Sequence of chain 1.I:
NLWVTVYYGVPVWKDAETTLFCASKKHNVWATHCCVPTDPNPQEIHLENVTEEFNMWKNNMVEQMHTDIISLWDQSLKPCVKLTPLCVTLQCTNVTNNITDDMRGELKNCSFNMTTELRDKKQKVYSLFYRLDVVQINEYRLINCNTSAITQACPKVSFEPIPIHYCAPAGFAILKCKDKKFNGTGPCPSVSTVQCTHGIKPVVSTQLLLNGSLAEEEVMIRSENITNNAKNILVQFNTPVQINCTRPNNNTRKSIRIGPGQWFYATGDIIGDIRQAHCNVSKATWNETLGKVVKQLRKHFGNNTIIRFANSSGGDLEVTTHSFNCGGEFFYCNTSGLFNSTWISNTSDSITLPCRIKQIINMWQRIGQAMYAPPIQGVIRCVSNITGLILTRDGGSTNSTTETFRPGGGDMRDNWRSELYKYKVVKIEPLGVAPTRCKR

The protein below binds the small molecule below.
Small molecule (SMILES): CC(=O)N[C@@H]1[C@@H](O)[C@H](O)[C@@H](CO)O[C@H]1O

Binding-site contacts:
Ligand atom C7 contacts residue ASN308 of chain 1.I at 3.3 Å.
Ligand atom C3 contacts residue ASN308 of chain 1.I at 3.7 Å.
Ligand atom C8 contacts residue LYS304 of chain 1.I at 3.6 Å.
Ligand atom C5 contacts residue ASN308 of chain 1.I at 3.7 Å.
Ligand atom C2 contacts residue ASN308 of chain 1.I at 2.4 Å.
Ligand atom N2 contacts residue ASN308 of chain 1.I at 2.8 Å (h-bond).
Ligand atom O5 contacts residue ASN308 of chain 1.I at 2.4 Å (h-bond).
Ligand atom O7 contacts residue ASN308 of chain 1.I at 3.5 Å (h-bond).
Ligand atom C8 contacts residue ALA305 of chain 1.I at 3.8 Å (hydrophobic).
Ligand atom C4 contacts residue ASN308 of chain 1.I at 4.1 Å.
Ligand atom C8 contacts residue ASN308 of chain 1.I at 4.0 Å.
Ligand atom C1 contacts residue ASN308 of chain 1.I at 1.5 Å.